The protein below binds the small molecule below.
Small molecule (SMILES): CC(=O)N[C@@H]1[C@@H](O)[C@H](O)[C@@H](CO)O[C@H]1O

Binding-site contacts:
Ligand atom C4 contacts residue ASN25 of chain 1.A at 4.2 Å.
Ligand atom C1 contacts residue ASN25 of chain 1.A at 1.4 Å.
Ligand atom C3 contacts residue ASN25 of chain 1.A at 3.8 Å.
Ligand atom N2 contacts residue ASN25 of chain 1.A at 3.0 Å (h-bond).
Ligand atom O5 contacts residue ASN25 of chain 1.A at 2.4 Å (h-bond).
Ligand atom C7 contacts residue ASN25 of chain 1.A at 3.9 Å.
Ligand atom N2 contacts residue GLY21 of chain 1.A at 4.3 Å.
Ligand atom C8 contacts residue GLY21 of chain 1.A at 3.6 Å.
Ligand atom C2 contacts residue ASN25 of chain 1.A at 2.5 Å.
Ligand atom C5 contacts residue ASN25 of chain 1.A at 3.7 Å.
Ligand atom O7 contacts residue ASN25 of chain 1.A at 4.4 Å.
Ligand atom C8 contacts residue PHE24 of chain 1.A at 4.3 Å (hydrophobic).
Ligand atom C8 contacts residue PHE20 of chain 1.A at 3.9 Å (hydrophobic).
Ligand atom C7 contacts residue GLY21 of chain 1.A at 3.6 Å.
Ligand atom O7 contacts residue GLY21 of chain 1.A at 3.7 Å.

Sequence of chain 1.A:
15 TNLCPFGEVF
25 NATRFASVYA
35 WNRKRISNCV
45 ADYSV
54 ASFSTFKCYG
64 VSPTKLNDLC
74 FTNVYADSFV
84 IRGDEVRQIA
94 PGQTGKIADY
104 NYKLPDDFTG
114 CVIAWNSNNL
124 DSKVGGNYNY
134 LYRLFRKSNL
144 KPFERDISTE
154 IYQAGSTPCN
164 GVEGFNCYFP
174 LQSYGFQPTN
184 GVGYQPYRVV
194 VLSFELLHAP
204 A